Sequence of chain 1.G:
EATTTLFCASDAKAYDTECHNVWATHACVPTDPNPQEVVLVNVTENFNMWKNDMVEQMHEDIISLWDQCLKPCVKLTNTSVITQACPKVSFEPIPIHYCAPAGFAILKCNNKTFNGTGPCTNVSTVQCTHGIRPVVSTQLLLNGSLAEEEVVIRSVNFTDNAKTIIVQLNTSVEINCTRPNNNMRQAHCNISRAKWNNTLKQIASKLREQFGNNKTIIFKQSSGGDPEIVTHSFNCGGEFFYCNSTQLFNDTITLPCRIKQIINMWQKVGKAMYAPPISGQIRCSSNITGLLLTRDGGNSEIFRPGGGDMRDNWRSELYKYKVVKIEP

Binding-site contacts:
Ligand atom O7 contacts residue THR124 of chain 1.G at 3.6 Å.
Ligand atom C2 contacts residue ASN125 of chain 1.G at 2.5 Å.
Ligand atom O7 contacts residue ASN113 of chain 1.G at 4.3 Å.
Ligand atom C7 contacts residue THR124 of chain 1.G at 3.6 Å.
Ligand atom C7 contacts residue LYS115 of chain 1.G at 3.9 Å.
Ligand atom O5 contacts residue ASN125 of chain 1.G at 2.4 Å (h-bond).
Ligand atom C3 contacts residue ASN125 of chain 1.G at 3.5 Å.
Ligand atom O7 contacts residue ASN114 of chain 1.G at 4.2 Å.
Ligand atom O6 contacts residue ASN125 of chain 1.G at 3.8 Å.
Ligand atom C6 contacts residue ASN125 of chain 1.G at 3.1 Å.
Ligand atom C5 contacts residue ASN125 of chain 1.G at 3.1 Å.
Ligand atom O7 contacts residue LYS115 of chain 1.G at 3.6 Å (salt-bridge).
Ligand atom C7 contacts residue ASN125 of chain 1.G at 3.4 Å.
Ligand atom C1 contacts residue ASN125 of chain 1.G at 1.4 Å.
Ligand atom C8 contacts residue ASN125 of chain 1.G at 4.4 Å.
Ligand atom C4 contacts residue ASN125 of chain 1.G at 3.5 Å.
Ligand atom O6 contacts residue VAL42 of chain 1.G at 3.2 Å.
Ligand atom C6 contacts residue VAL42 of chain 1.G at 4.3 Å (hydrophobic).
Ligand atom N2 contacts residue ASN125 of chain 1.G at 3.3 Å.
Ligand atom C8 contacts residue LYS115 of chain 1.G at 3.7 Å.
Ligand atom C8 contacts residue THR124 of chain 1.G at 3.1 Å.
Ligand atom O7 contacts residue ASN125 of chain 1.G at 3.4 Å.

The small molecule below binds the protein below.
Small molecule (SMILES): CC(=O)N[C@@H]1[C@@H](O)[C@H](O)[C@@H](CO)O[C@H]1O